A small-molecule ligand and the protein it binds are described below.
Small molecule (SMILES): Nc1ncnc2c1ncn2[C@@H]1O[C@H](COP(=O)(O)OP(=O)(O)OC[C@H]2O[C@H](O)[C@H](O)[C@@H]2O)[C@@H](O)[C@H]1O

Sequence of chain 1.D:
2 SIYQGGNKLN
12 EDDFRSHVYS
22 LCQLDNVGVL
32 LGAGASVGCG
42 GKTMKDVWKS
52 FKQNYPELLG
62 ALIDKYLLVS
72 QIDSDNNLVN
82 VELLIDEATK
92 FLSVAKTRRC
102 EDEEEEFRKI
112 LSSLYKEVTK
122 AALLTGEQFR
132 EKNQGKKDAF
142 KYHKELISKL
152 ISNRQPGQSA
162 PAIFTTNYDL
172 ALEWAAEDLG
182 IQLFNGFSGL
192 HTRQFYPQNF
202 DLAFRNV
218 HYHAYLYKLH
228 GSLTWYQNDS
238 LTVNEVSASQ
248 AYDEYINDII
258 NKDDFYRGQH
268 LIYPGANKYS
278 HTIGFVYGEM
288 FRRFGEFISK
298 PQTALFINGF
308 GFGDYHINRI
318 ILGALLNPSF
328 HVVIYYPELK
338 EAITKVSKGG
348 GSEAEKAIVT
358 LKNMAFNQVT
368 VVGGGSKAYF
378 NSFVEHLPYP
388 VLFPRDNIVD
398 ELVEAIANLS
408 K

Binding-site contacts:
Ligand atom O1D contacts residue PHE307 of chain 1.D at 3.9 Å.
Ligand atom N1 contacts residue PHE377 of chain 1.D at 3.8 Å.
Ligand atom C1D contacts residue GLU83 of chain 1.D at 3.1 Å.
Ligand atom O4' contacts residue GLY35 of chain 1.D at 3.8 Å.
Ligand atom N1 contacts residue TYR376 of chain 1.D at 3.6 Å.
Ligand atom C5 contacts residue TYR376 of chain 1.D at 4.1 Å (hydrophobic).
Ligand atom N3 contacts residue GLY35 of chain 1.D at 4.0 Å.
Ligand atom O5' contacts residue GLY308 of chain 1.D at 4.0 Å.
Ligand atom C5 contacts residue GLY35 of chain 1.D at 3.7 Å.
Ligand atom O4D contacts residue GLU83 of chain 1.D at 3.5 Å (salt-bridge).
Ligand atom O2D contacts residue HIS227 of chain 1.D at 3.0 Å.
Ligand atom C2D contacts residue HIS227 of chain 1.D at 3.8 Å.
Ligand atom C2 contacts residue ASN305 of chain 1.D at 3.9 Å.
Ligand atom N9 contacts residue GLY35 of chain 1.D at 4.2 Å.
Ligand atom O2A contacts residue THR44 of chain 1.D at 4.1 Å.
Ligand atom C4 contacts residue GLY35 of chain 1.D at 4.0 Å.
Ligand atom N6 contacts residue TYR376 of chain 1.D at 3.6 Å.
Ligand atom O3D contacts residue HIS227 of chain 1.D at 3.5 Å (h-bond).
Ligand atom C6 contacts residue GLY35 of chain 1.D at 3.4 Å.
Ligand atom C4' contacts residue GLY306 of chain 1.D at 3.3 Å.
Ligand atom O3A contacts residue GLY308 of chain 1.D at 4.1 Å.
Ligand atom O4' contacts residue GLY306 of chain 1.D at 3.5 Å (h-bond).
Ligand atom C3D contacts residue GLU83 of chain 1.D at 3.3 Å.
Ligand atom O2D contacts residue ASP311 of chain 1.D at 4.1 Å.
Ligand atom O2' contacts residue PRO334 of chain 1.D at 3.6 Å.
Ligand atom C2 contacts residue GLY35 of chain 1.D at 3.7 Å.
Ligand atom N1 contacts residue GLY35 of chain 1.D at 3.5 Å (h-bond).
Ligand atom O5' contacts residue GLY306 of chain 1.D at 4.1 Å.
Ligand atom C4D contacts residue GLU83 of chain 1.D at 4.0 Å.
Ligand atom C2 contacts residue PHE377 of chain 1.D at 3.9 Å (hydrophobic).
Ligand atom N6 contacts residue GLY35 of chain 1.D at 3.9 Å.
Ligand atom PB contacts residue ALA34 of chain 1.D at 4.2 Å.
Ligand atom N3 contacts residue ASN305 of chain 1.D at 4.2 Å.
Ligand atom O1D contacts residue ASP311 of chain 1.D at 3.2 Å.
Ligand atom C5' contacts residue GLY306 of chain 1.D at 3.7 Å.
Ligand atom O1D contacts residue GLY310 of chain 1.D at 3.7 Å.
Ligand atom C2D contacts residue GLU83 of chain 1.D at 3.1 Å.
Ligand atom C6 contacts residue TYR376 of chain 1.D at 3.9 Å (hydrophobic).
Ligand atom C2 contacts residue TYR376 of chain 1.D at 3.9 Å (hydrophobic).
Ligand atom O2B contacts residue ALA34 of chain 1.D at 3.1 Å.